Sequence of chain 1.A:
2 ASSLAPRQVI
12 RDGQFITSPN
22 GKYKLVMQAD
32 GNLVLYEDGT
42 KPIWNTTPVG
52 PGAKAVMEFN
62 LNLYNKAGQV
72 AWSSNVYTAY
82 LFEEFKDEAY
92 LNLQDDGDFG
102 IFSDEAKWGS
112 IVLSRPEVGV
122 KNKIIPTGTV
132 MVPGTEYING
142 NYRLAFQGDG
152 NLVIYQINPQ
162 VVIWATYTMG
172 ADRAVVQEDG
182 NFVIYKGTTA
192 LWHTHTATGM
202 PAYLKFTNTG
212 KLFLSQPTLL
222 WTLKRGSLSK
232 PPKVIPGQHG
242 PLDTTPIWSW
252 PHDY

The protein below binds the small molecule below.
Small molecule (SMILES): OC[C@H]1O[C@@H](O)[C@@H](O)[C@@H](O)[C@@H]1O

Binding-site contacts:
Ligand atom O4 contacts residue ILE112 of chain 1.A at 4.2 Å.
Ligand atom O2 contacts residue BMA1 of chain 1.G at 2.5 Å (h-bond).
Ligand atom O3 contacts residue BMA1 of chain 1.G at 3.7 Å.
Ligand atom O3 contacts residue GLY110 of chain 1.A at 4.5 Å.
Ligand atom O6 contacts residue TRP109 of chain 1.A at 3.7 Å.
Ligand atom O3 contacts residue TRP109 of chain 1.A at 3.1 Å (h-bond).
Ligand atom O4 contacts residue SER111 of chain 1.A at 3.7 Å.
Ligand atom O1 contacts residue BMA1 of chain 1.G at 4.0 Å.
Ligand atom O4 contacts residue GLY110 of chain 1.A at 2.5 Å (h-bond).
Ligand atom O6 contacts residue GLY110 of chain 1.A at 3.7 Å.
Ligand atom C6 contacts residue VAL113 of chain 1.A at 4.0 Å (hydrophobic).
Ligand atom O2 contacts residue TRP109 of chain 1.A at 3.6 Å (h-bond).
Ligand atom C4 contacts residue TRP109 of chain 1.A at 3.3 Å (hydrophobic).
Ligand atom C2 contacts residue BMA1 of chain 1.G at 3.7 Å.
Ligand atom C5 contacts residue GLY110 of chain 1.A at 4.2 Å.
Ligand atom C4 contacts residue GLY110 of chain 1.A at 3.2 Å.
Ligand atom C6 contacts residue GLY110 of chain 1.A at 3.9 Å.
Ligand atom C3 contacts residue BMA1 of chain 1.G at 4.4 Å.
Ligand atom O4 contacts residue TRP109 of chain 1.A at 4.0 Å.
Ligand atom C5 contacts residue TRP109 of chain 1.A at 4.4 Å (hydrophobic).
Ligand atom C2 contacts residue TRP109 of chain 1.A at 4.2 Å (hydrophobic).
Ligand atom O3 contacts residue TRP193 of chain 1.A at 4.3 Å.
Ligand atom C3 contacts residue TRP109 of chain 1.A at 3.6 Å (hydrophobic).
Ligand atom C3 contacts residue GLY110 of chain 1.A at 4.4 Å.